The small molecule below binds the protein below.
Small molecule (SMILES): CC(=O)N[C@@H]1[C@@H](O)[C@H](O)[C@@H](CO)O[C@H]1O

Sequence of chain 1.E:
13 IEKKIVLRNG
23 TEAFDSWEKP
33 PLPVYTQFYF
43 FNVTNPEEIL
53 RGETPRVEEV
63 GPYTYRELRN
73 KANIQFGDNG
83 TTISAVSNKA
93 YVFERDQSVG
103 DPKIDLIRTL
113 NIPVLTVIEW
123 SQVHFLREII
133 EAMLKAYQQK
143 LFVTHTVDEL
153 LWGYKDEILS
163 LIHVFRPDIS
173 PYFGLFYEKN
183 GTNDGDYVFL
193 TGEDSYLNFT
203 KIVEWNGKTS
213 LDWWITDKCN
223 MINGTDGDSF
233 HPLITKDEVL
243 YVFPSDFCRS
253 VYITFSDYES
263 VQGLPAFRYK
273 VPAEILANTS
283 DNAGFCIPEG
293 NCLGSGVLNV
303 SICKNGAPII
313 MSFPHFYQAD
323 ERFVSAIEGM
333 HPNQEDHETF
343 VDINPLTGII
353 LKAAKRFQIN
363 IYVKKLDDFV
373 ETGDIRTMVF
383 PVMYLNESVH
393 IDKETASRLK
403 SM

Binding-site contacts:
Ligand atom C2 contacts residue LEU192 of chain 1.E at 4.3 Å (hydrophobic).
Ligand atom C4 contacts residue ASN200 of chain 1.E at 3.8 Å.
Ligand atom C8 contacts residue VAL205 of chain 1.E at 3.7 Å (hydrophobic).
Ligand atom C5 contacts residue SER197 of chain 1.E at 4.2 Å.
Ligand atom C7 contacts residue ASN200 of chain 1.E at 3.6 Å.
Ligand atom C6 contacts residue LEU199 of chain 1.E at 4.1 Å (hydrophobic).
Ligand atom O7 contacts residue ASN200 of chain 1.E at 3.3 Å (h-bond).
Ligand atom O7 contacts residue LYS203 of chain 1.E at 4.0 Å.
Ligand atom C1 contacts residue LEU192 of chain 1.E at 3.9 Å (hydrophobic).
Ligand atom N2 contacts residue LEU192 of chain 1.E at 3.5 Å.
Ligand atom C6 contacts residue SER197 of chain 1.E at 4.3 Å.
Ligand atom C2 contacts residue ASN200 of chain 1.E at 2.5 Å.
Ligand atom N2 contacts residue ASN200 of chain 1.E at 3.3 Å (h-bond).
Ligand atom C1 contacts residue ASN200 of chain 1.E at 1.4 Å.
Ligand atom C7 contacts residue LEU192 of chain 1.E at 3.8 Å (hydrophobic).
Ligand atom C5 contacts residue ASN200 of chain 1.E at 3.3 Å.
Ligand atom C8 contacts residue LEU192 of chain 1.E at 3.7 Å (hydrophobic).
Ligand atom O5 contacts residue SER197 of chain 1.E at 4.0 Å.
Ligand atom C3 contacts residue ASN200 of chain 1.E at 3.7 Å.
Ligand atom O5 contacts residue ASN200 of chain 1.E at 2.5 Å (h-bond).
Ligand atom C6 contacts residue ASN200 of chain 1.E at 3.3 Å.
Ligand atom O6 contacts residue ASN200 of chain 1.E at 3.0 Å (h-bond).